Sequence of chain 1.F:
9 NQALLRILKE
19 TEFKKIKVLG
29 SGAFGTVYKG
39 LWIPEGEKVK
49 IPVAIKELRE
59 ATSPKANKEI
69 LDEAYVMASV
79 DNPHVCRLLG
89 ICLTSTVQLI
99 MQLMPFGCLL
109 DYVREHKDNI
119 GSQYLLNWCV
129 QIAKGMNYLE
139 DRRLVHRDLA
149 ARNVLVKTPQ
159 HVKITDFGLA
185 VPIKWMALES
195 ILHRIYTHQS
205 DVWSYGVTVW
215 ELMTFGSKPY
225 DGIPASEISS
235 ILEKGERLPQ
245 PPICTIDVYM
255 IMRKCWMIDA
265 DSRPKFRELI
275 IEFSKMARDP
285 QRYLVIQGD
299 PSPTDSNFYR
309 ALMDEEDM

This protein binds this small molecule.
Small molecule (SMILES): O=C(Nc1nccs1)[C@@H](c1cc(F)ccc1O)N1Cc2ccc(-c3ccc(N4CCNCC4)cc3)cc2C1=O

Binding-site contacts:
Ligand atom C02 contacts residue ASP164 of chain 1.F at 3.1 Å.
Ligand atom C06 contacts residue LYS54 of chain 1.F at 3.5 Å.
Ligand atom N03 contacts residue ASP164 of chain 1.F at 2.7 Å (salt-bridge).
Ligand atom C36 contacts residue CYS84 of chain 1.F at 3.6 Å (hydrophobic).
Ligand atom C38 contacts residue PHE165 of chain 1.F at 3.7 Å (hydrophobic).
Ligand atom C02 contacts residue LYS54 of chain 1.F at 3.4 Å.
Ligand atom O39 contacts residue PHE165 of chain 1.F at 2.9 Å (h-bond).
Ligand atom C04 contacts residue LYS54 of chain 1.F at 3.5 Å.
Ligand atom S08 contacts residue LYS54 of chain 1.F at 3.4 Å.
Ligand atom C32 contacts residue ASP164 of chain 1.F at 3.2 Å.
Ligand atom O31 contacts residue LYS54 of chain 1.F at 2.9 Å (salt-bridge).
Ligand atom N05 contacts residue VAL35 of chain 1.F at 3.7 Å.
Ligand atom C37 contacts residue PHE165 of chain 1.F at 3.5 Å (hydrophobic).
Ligand atom N05 contacts residue LYS54 of chain 1.F at 3.6 Å.
Ligand atom O39 contacts residue LEU167 of chain 1.F at 3.4 Å.
Ligand atom F35 contacts residue ARG85 of chain 1.F at 3.1 Å.
Ligand atom O39 contacts residue ASP164 of chain 1.F at 3.3 Å.
Ligand atom O01 contacts residue LEU97 of chain 1.F at 3.5 Å.
Ligand atom C11 contacts residue LEU167 of chain 1.F at 3.4 Å (hydrophobic).
Ligand atom O31 contacts residue LEU167 of chain 1.F at 3.1 Å.
Ligand atom C06 contacts residue VAL35 of chain 1.F at 3.5 Å (hydrophobic).
Ligand atom C04 contacts residue MET99 of chain 1.F at 3.5 Å (hydrophobic).
Ligand atom N05 contacts residue YY31 of chain 1.V at 3.5 Å.
Ligand atom S08 contacts residue LEU97 of chain 1.F at 3.1 Å (h-bond).
Ligand atom C23 contacts residue GLU67 of chain 1.F at 3.6 Å.
Ligand atom C07 contacts residue ILE53 of chain 1.F at 3.4 Å (hydrophobic).
Ligand atom N05 contacts residue MET99 of chain 1.F at 3.6 Å (h-bond).
Ligand atom C07 contacts residue LEU97 of chain 1.F at 3.2 Å (hydrophobic).
Ligand atom N03 contacts residue LYS54 of chain 1.F at 3.3 Å (salt-bridge).
Ligand atom C17 contacts residue ILE68 of chain 1.F at 3.6 Å (hydrophobic).
Ligand atom F35 contacts residue LEU86 of chain 1.F at 3.0 Å.
Ligand atom C07 contacts residue ALA52 of chain 1.F at 3.1 Å (hydrophobic).
Ligand atom C36 contacts residue PHE165 of chain 1.F at 3.5 Å (hydrophobic).
Ligand atom C07 contacts residue LYS54 of chain 1.F at 3.0 Å.
Ligand atom C12 contacts residue LEU167 of chain 1.F at 3.4 Å (hydrophobic).
Ligand atom C33 contacts residue ASP164 of chain 1.F at 3.6 Å.
Ligand atom F35 contacts residue MET99 of chain 1.F at 3.7 Å.
Ligand atom O01 contacts residue LEU86 of chain 1.F at 3.7 Å.
Ligand atom C38 contacts residue ASP164 of chain 1.F at 3.4 Å.
Ligand atom C09 contacts residue ASP164 of chain 1.F at 3.0 Å.